A small-molecule ligand and the protein it binds are described below.
Small molecule (SMILES): CC(=O)N[C@H]1[C@H](O[C@H]2[C@H](O)[C@@H](NC(C)=O)CO[C@@H]2CO)O[C@H](CO)[C@@H](O)[C@@H]1O

Sequence of chain 1.A:
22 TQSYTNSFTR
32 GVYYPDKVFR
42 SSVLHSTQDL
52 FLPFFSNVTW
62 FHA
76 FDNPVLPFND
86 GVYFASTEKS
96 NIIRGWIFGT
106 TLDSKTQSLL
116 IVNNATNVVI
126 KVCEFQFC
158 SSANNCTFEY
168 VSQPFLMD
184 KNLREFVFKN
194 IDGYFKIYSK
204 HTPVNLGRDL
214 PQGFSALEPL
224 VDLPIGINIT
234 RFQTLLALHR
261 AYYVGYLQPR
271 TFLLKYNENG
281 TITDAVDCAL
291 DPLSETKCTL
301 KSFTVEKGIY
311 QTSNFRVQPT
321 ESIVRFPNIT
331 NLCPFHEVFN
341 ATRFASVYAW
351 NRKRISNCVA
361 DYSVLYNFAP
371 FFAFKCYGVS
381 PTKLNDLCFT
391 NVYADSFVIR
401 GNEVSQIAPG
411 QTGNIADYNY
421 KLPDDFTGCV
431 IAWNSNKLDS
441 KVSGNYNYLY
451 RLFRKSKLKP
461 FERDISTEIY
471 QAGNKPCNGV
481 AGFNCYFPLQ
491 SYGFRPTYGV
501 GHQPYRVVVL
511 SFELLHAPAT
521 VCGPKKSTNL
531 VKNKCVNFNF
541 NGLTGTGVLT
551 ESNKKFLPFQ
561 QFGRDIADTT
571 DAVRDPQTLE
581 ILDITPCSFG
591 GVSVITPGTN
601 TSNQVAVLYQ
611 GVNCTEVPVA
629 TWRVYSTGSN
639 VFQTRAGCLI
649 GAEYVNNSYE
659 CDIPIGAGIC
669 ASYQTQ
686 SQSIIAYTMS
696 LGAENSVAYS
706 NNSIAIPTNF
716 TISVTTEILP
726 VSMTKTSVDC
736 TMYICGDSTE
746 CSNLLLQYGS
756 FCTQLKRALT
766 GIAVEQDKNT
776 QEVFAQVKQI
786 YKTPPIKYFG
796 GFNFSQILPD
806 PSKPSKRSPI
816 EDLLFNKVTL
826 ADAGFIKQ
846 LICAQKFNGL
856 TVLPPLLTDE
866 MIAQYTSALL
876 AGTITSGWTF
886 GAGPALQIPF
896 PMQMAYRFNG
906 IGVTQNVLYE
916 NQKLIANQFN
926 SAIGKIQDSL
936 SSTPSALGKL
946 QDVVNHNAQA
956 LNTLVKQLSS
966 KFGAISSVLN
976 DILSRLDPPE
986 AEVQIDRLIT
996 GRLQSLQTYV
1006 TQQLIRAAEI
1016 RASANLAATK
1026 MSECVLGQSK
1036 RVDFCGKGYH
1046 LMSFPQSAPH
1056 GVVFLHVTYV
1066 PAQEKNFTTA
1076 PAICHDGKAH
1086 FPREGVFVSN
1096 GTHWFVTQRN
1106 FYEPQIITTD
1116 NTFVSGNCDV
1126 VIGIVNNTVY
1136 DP

Binding-site contacts:
Ligand atom O5 contacts residue ASN1131 of chain 1.A at 2.3 Å (h-bond).
Ligand atom N2 contacts residue ASN1131 of chain 1.A at 2.9 Å (h-bond).
Ligand atom C5 contacts residue ASN1131 of chain 1.A at 3.6 Å.
Ligand atom C2 contacts residue ASN1131 of chain 1.A at 2.4 Å.
Ligand atom C3 contacts residue ASN1131 of chain 1.A at 3.8 Å.
Ligand atom O6 contacts residue ASN1131 of chain 1.A at 4.5 Å.
Ligand atom C1 contacts residue ASN1131 of chain 1.A at 1.4 Å.
Ligand atom C7 contacts residue ASN1131 of chain 1.A at 3.1 Å.
Ligand atom O7 contacts residue ASN1131 of chain 1.A at 2.8 Å (h-bond).
Ligand atom C8 contacts residue ILE1129 of chain 1.A at 4.3 Å (hydrophobic).
Ligand atom C8 contacts residue ASN1131 of chain 1.A at 4.3 Å.
Ligand atom C4 contacts residue ASN1131 of chain 1.A at 4.2 Å.